A protein and the small-molecule ligand that binds it are described below.
Small molecule (SMILES): CC(=O)N[C@H]1[C@H](O[C@@H]2[C@@H](OC[C@H]3O[C@H](O)[C@@H](O)[C@@H](O[C@H]4O[C@H](CO)[C@@H](O)[C@H](O)[C@@H]4O[C@@H]4O[C@H](CO)[C@@H](O)[C@H](O)[C@H]4NC(C)=O)[C@@H]3O)O[C@H](CO)[C@@H](O)[C@@H]2O)O[C@H](CO)[C@@H](O)[C@@H]1O

Sequence of chain 1.H:
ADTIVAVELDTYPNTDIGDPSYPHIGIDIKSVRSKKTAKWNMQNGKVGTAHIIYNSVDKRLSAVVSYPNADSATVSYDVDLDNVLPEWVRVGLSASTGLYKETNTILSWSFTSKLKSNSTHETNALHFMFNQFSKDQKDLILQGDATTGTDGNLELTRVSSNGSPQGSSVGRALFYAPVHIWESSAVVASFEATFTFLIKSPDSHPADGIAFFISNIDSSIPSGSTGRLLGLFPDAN

Binding-site contacts:
Ligand atom C4 contacts residue THR226 of chain 1.H at 3.3 Å.
Ligand atom C3 contacts residue THR226 of chain 1.H at 3.4 Å.
Ligand atom O6 contacts residue ARG228 of chain 1.H at 3.6 Å.
Ligand atom C6 contacts residue ASP208 of chain 1.H at 3.7 Å.
Ligand atom C6 contacts residue TYR100 of chain 1.H at 3.6 Å (hydrophobic).
Ligand atom O6 contacts residue LEU229 of chain 1.H at 3.6 Å.
Ligand atom C3 contacts residue THR15 of chain 1.H at 3.6 Å.
Ligand atom O6 contacts residue ALA207 of chain 1.H at 3.7 Å.
Ligand atom O4 contacts residue THR15 of chain 1.H at 2.6 Å (h-bond).
Ligand atom C2 contacts residue THR226 of chain 1.H at 3.8 Å.
Ligand atom O4 contacts residue ASP208 of chain 1.H at 2.9 Å (salt-bridge).
Ligand atom O2 contacts residue ASP16 of chain 1.H at 3.6 Å.
Ligand atom O6 contacts residue THR226 of chain 1.H at 2.9 Å (h-bond).
Ligand atom O6 contacts residue TYR100 of chain 1.H at 2.9 Å (h-bond).
Ligand atom O3 contacts residue ARG228 of chain 1.H at 2.9 Å.
Ligand atom O3 contacts residue PRO13 of chain 1.H at 2.9 Å (h-bond).
Ligand atom O4 contacts residue ASN14 of chain 1.H at 2.9 Å (h-bond).
Ligand atom C4 contacts residue ASP208 of chain 1.H at 3.7 Å.
Ligand atom O7 contacts residue SER168 of chain 1.H at 2.7 Å (h-bond).
Ligand atom C3 contacts residue PRO13 of chain 1.H at 3.6 Å (hydrophobic).
Ligand atom O5 contacts residue LEU99 of chain 1.H at 3.2 Å (h-bond).
Ligand atom O7 contacts residue GLY98 of chain 1.H at 3.4 Å.
Ligand atom O3 contacts residue GLY227 of chain 1.H at 3.6 Å.
Ligand atom C6 contacts residue HIS205 of chain 1.H at 3.6 Å.
Ligand atom O6 contacts residue ASP208 of chain 1.H at 3.3 Å (salt-bridge).
Ligand atom O4 contacts residue ASP16 of chain 1.H at 2.6 Å (salt-bridge).
Ligand atom O3 contacts residue THR15 of chain 1.H at 2.8 Å (h-bond).
Ligand atom O6 contacts residue GLY98 of chain 1.H at 3.3 Å.
Ligand atom C4 contacts residue GLY224 of chain 1.H at 3.8 Å.
Ligand atom C7 contacts residue SER168 of chain 1.H at 3.4 Å.
Ligand atom O6 contacts residue LEU99 of chain 1.H at 2.8 Å (h-bond).
Ligand atom O4 contacts residue TYR12 of chain 1.H at 2.9 Å (h-bond).
Ligand atom O3 contacts residue THR226 of chain 1.H at 2.8 Å (h-bond).
Ligand atom O3 contacts residue TYR12 of chain 1.H at 3.5 Å (h-bond).
Ligand atom O4 contacts residue GLY224 of chain 1.H at 3.0 Å (h-bond).
Ligand atom C8 contacts residue SER168 of chain 1.H at 3.3 Å.
Ligand atom C4 contacts residue THR15 of chain 1.H at 3.2 Å.
Ligand atom O4 contacts residue ARG228 of chain 1.H at 3.4 Å (salt-bridge).
Ligand atom O3 contacts residue ASN14 of chain 1.H at 3.7 Å.
Ligand atom C6 contacts residue LEU99 of chain 1.H at 3.7 Å (hydrophobic).